Binding-site contacts:
Ligand atom N contacts residue PHE33 of chain 1.B at 2.5 Å (h-bond).
Ligand atom CG contacts residue ASP68 of chain 1.B at 3.6 Å.
Ligand atom CB contacts residue ASP68 of chain 1.B at 3.5 Å.
Ligand atom O contacts residue ASN66 of chain 1.B at 2.6 Å (h-bond).
Ligand atom CD2 contacts residue PHE75 of chain 1.B at 4.1 Å (hydrophobic).
Ligand atom NE2 contacts residue ASP32 of chain 1.B at 4.0 Å.
Ligand atom N contacts residue ASP22 of chain 1.B at 2.6 Å (salt-bridge).
Ligand atom ND1 contacts residue ASP32 of chain 1.B at 4.0 Å.
Ligand atom NE2 contacts residue PHE33 of chain 1.B at 3.9 Å.
Ligand atom CE1 contacts residue ASP68 of chain 1.B at 3.9 Å.
Ligand atom O contacts residue GLN67 of chain 1.B at 3.7 Å.
Ligand atom CE1 contacts residue GLN34 of chain 1.B at 3.7 Å.
Ligand atom CA contacts residue ASP22 of chain 1.B at 3.8 Å.
Ligand atom C contacts residue ARG142 of chain 1.B at 4.0 Å.
Ligand atom CD2 contacts residue GLN67 of chain 1.B at 3.9 Å.
Ligand atom CA contacts residue ARG142 of chain 1.B at 3.8 Å.
Ligand atom NE2 contacts residue ASP68 of chain 1.B at 3.5 Å (salt-bridge).
Ligand atom NE2 contacts residue PHE75 of chain 1.B at 4.2 Å.
Ligand atom CA contacts residue ASN66 of chain 1.B at 3.7 Å.
Ligand atom CD2 contacts residue PHE33 of chain 1.B at 3.6 Å (hydrophobic).
Ligand atom ND1 contacts residue ASP68 of chain 1.B at 3.8 Å.
Ligand atom ND1 contacts residue PHE33 of chain 1.B at 3.6 Å.
Ligand atom CA contacts residue PHE33 of chain 1.B at 3.6 Å (hydrophobic).
Ligand atom CD2 contacts residue GLN34 of chain 1.B at 4.0 Å.
Ligand atom CD2 contacts residue ASP68 of chain 1.B at 3.3 Å.
Ligand atom CB contacts residue PHE33 of chain 1.B at 4.0 Å (hydrophobic).
Ligand atom O contacts residue THR65 of chain 1.B at 3.8 Å.
Ligand atom CA contacts residue GLU28 of chain 1.B at 3.2 Å.
Ligand atom C contacts residue ASP22 of chain 1.B at 3.9 Å.
Ligand atom N contacts residue GLU28 of chain 1.B at 2.8 Å (salt-bridge).
Ligand atom O contacts residue GLU28 of chain 1.B at 4.0 Å.
Ligand atom CE1 contacts residue ASP32 of chain 1.B at 3.3 Å.
Ligand atom NE2 contacts residue GLN34 of chain 1.B at 2.9 Å (h-bond).
Ligand atom CG contacts residue PHE33 of chain 1.B at 3.5 Å (hydrophobic).
Ligand atom O contacts residue ASP22 of chain 1.B at 3.4 Å (salt-bridge).
Ligand atom CB contacts residue ASN66 of chain 1.B at 3.0 Å.
Ligand atom C contacts residue ASN66 of chain 1.B at 3.1 Å.
Ligand atom CE1 contacts residue PHE33 of chain 1.B at 3.8 Å (hydrophobic).
Ligand atom C contacts residue GLU28 of chain 1.B at 3.4 Å.
Ligand atom CB contacts residue GLN67 of chain 1.B at 4.0 Å.

This protein binds this small molecule.
Small molecule (SMILES): N[C@H](CO)Cc1c[nH]c[nH+]1

Sequence of chain 1.B:
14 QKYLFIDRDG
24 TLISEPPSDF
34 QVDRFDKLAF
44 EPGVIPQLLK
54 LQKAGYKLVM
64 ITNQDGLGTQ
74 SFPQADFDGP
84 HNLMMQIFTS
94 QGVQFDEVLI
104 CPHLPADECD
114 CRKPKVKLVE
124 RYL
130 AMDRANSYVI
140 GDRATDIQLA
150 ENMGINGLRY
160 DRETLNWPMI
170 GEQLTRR